Sequence of chain 2.A:
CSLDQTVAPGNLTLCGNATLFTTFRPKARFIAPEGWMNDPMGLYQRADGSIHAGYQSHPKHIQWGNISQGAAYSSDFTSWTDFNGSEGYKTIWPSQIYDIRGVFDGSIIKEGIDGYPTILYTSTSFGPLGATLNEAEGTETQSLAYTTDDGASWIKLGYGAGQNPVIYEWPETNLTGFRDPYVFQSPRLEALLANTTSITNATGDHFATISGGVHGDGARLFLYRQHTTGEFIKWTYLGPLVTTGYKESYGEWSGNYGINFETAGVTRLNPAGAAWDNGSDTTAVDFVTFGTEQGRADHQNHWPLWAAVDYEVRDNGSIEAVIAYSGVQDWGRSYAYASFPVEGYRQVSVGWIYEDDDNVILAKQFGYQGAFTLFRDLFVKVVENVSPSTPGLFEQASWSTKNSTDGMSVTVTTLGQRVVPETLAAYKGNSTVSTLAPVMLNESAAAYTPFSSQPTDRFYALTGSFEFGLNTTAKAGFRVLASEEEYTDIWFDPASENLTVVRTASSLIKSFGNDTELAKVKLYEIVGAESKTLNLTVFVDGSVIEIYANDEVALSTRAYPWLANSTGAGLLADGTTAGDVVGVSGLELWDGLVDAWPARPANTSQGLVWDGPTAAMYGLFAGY

This small molecule binds to this protein.
Small molecule (SMILES): CC(=O)N[C@@H]1[C@@H](O)[C@H](O)[C@@H](CO)O[C@H]1O

Binding-site contacts:
Ligand atom C7 contacts residue ILE240 of chain 2.A at 4.0 Å (hydrophobic).
Ligand atom C2 contacts residue ASN242 of chain 2.A at 2.5 Å.
Ligand atom O7 contacts residue ASN242 of chain 2.A at 3.9 Å.
Ligand atom C3 contacts residue ASN242 of chain 2.A at 3.8 Å.
Ligand atom C7 contacts residue ASN242 of chain 2.A at 3.7 Å.
Ligand atom C5 contacts residue ASN242 of chain 2.A at 3.7 Å.
Ligand atom O5 contacts residue ASN242 of chain 2.A at 2.4 Å (h-bond).
Ligand atom C8 contacts residue ILE240 of chain 2.A at 3.5 Å (hydrophobic).
Ligand atom N2 contacts residue ILE240 of chain 2.A at 3.8 Å.
Ligand atom C1 contacts residue ASN242 of chain 2.A at 1.4 Å.
Ligand atom C4 contacts residue ASN242 of chain 2.A at 4.2 Å.
Ligand atom N2 contacts residue ASN242 of chain 2.A at 3.0 Å (h-bond).